This small molecule binds to this protein.
Small molecule (SMILES): Nc1ncnc2c1ncn2[C@H]1C[C@H](O)[C@@H](COP(=O)(O)O)O1

Sequence of chain 45.A:
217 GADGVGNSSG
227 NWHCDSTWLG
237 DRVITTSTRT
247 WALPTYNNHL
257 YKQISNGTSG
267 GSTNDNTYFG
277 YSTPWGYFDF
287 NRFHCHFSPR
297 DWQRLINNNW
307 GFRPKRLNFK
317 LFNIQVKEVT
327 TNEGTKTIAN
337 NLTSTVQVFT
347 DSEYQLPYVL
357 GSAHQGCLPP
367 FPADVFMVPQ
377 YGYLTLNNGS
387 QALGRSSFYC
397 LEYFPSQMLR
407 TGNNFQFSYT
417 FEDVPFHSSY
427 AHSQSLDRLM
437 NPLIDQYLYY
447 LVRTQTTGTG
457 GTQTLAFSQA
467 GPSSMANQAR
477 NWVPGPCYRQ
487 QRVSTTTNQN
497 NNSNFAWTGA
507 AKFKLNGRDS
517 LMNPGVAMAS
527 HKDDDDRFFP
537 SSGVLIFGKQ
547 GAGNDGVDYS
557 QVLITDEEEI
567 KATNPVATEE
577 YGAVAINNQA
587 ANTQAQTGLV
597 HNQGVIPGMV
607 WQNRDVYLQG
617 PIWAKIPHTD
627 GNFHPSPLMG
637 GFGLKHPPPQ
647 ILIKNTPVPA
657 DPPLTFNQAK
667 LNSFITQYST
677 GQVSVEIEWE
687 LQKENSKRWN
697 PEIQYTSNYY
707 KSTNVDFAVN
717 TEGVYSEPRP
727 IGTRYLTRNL

Sequence of chain 46.A:
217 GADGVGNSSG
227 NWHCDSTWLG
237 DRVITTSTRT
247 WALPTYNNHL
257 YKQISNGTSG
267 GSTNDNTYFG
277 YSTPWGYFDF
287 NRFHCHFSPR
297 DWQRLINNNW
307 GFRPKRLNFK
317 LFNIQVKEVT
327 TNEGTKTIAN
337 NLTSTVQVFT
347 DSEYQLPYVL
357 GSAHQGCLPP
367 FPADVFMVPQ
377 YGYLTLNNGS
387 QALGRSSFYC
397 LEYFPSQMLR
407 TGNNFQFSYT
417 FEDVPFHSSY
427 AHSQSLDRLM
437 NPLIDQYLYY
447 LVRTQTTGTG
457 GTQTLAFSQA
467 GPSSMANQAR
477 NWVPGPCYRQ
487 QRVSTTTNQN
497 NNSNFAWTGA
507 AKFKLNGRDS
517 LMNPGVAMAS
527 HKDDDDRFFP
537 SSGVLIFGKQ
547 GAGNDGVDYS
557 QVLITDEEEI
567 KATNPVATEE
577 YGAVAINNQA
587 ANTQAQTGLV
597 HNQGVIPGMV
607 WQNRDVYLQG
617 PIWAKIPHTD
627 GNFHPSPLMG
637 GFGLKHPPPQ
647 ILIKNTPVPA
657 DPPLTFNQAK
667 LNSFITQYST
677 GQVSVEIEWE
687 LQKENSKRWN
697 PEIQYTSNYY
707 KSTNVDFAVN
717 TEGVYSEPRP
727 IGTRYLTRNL

Binding-site contacts:
Ligand atom N6 contacts residue SER632 of chain 46.A at 3.3 Å (h-bond).
Ligand atom C5 contacts residue PRO631 of chain 46.A at 4.2 Å (hydrophobic).
Ligand atom C1' contacts residue HIS630 of chain 46.A at 4.0 Å.
Ligand atom C6 contacts residue PRO631 of chain 46.A at 3.9 Å (hydrophobic).
Ligand atom O2P contacts residue ASP626 of chain 45.A at 4.2 Å.
Ligand atom N7 contacts residue PRO421 of chain 46.A at 4.2 Å.
Ligand atom N7 contacts residue SER632 of chain 46.A at 4.1 Å.
Ligand atom C2 contacts residue VAL420 of chain 46.A at 4.3 Å (hydrophobic).
Ligand atom N6 contacts residue GLY639 of chain 46.A at 3.6 Å (h-bond).
Ligand atom O1P contacts residue LYS641 of chain 45.A at 4.0 Å.
Ligand atom N6 contacts residue VAL420 of chain 46.A at 4.0 Å.
Ligand atom C6 contacts residue SER632 of chain 46.A at 3.9 Å.
Ligand atom N9 contacts residue PRO421 of chain 46.A at 4.4 Å.
Ligand atom N1 contacts residue VAL420 of chain 46.A at 3.7 Å.
Ligand atom C8 contacts residue PRO421 of chain 46.A at 4.3 Å (hydrophobic).
Ligand atom C8 contacts residue HIS630 of chain 46.A at 3.3 Å.
Ligand atom C2 contacts residue GLY639 of chain 46.A at 3.1 Å.
Ligand atom C6 contacts residue GLY639 of chain 46.A at 3.8 Å.
Ligand atom N1 contacts residue GLY639 of chain 46.A at 3.1 Å (h-bond).
Ligand atom N7 contacts residue ASN609 of chain 46.A at 3.8 Å.
Ligand atom C5 contacts residue SER632 of chain 46.A at 4.1 Å.
Ligand atom N6 contacts residue PHE638 of chain 46.A at 3.9 Å.
Ligand atom N1 contacts residue PRO631 of chain 46.A at 3.5 Å (h-bond).
Ligand atom N3 contacts residue PRO631 of chain 46.A at 3.6 Å.
Ligand atom N1 contacts residue PHE638 of chain 46.A at 4.3 Å.
Ligand atom C2 contacts residue PRO421 of chain 46.A at 4.5 Å (hydrophobic).
Ligand atom C6 contacts residue PRO421 of chain 46.A at 4.1 Å (hydrophobic).
Ligand atom N6 contacts residue GLY637 of chain 46.A at 3.7 Å.
Ligand atom N3 contacts residue GLY639 of chain 46.A at 4.3 Å.
Ligand atom C1' contacts residue PRO631 of chain 46.A at 4.3 Å (hydrophobic).
Ligand atom N1 contacts residue PRO421 of chain 46.A at 4.3 Å.
Ligand atom C2 contacts residue PRO631 of chain 46.A at 3.3 Å (hydrophobic).
Ligand atom C4 contacts residue PRO631 of chain 46.A at 4.0 Å (hydrophobic).
Ligand atom C6 contacts residue VAL420 of chain 46.A at 4.0 Å (hydrophobic).
Ligand atom N9 contacts residue HIS630 of chain 46.A at 4.2 Å.
Ligand atom C5 contacts residue PRO421 of chain 46.A at 4.1 Å (hydrophobic).
Ligand atom N7 contacts residue HIS630 of chain 46.A at 4.1 Å.
Ligand atom C2' contacts residue HIS630 of chain 46.A at 3.2 Å.
Ligand atom C4 contacts residue PRO421 of chain 46.A at 4.3 Å (hydrophobic).
Ligand atom C3' contacts residue HIS630 of chain 46.A at 4.4 Å.